Sequence of chain 6.A:
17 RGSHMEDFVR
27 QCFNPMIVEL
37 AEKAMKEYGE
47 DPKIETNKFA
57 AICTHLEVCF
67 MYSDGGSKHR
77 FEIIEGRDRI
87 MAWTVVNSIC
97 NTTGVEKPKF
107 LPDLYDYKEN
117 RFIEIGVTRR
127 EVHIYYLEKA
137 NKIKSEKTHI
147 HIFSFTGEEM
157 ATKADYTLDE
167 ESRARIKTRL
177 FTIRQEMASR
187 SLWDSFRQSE

A small-molecule ligand and the protein it binds are described below.
Small molecule (SMILES): C[C@H](C[C@@H](C[C@H](C[C@@H](C[C@@H](CCN1CCCC1=O)N1CCCC1=O)N1CCCC1=O)N1CCCC1=O)N1CCCC1=O)N1CCCC1=O

Binding-site contacts:
Ligand atom N04 contacts residue PHE66 of chain 6.A at 4.0 Å.
Ligand atom C04 contacts residue MET32 of chain 6.A at 3.5 Å (hydrophobic).
Ligand atom N06 contacts residue PHE66 of chain 6.A at 4.2 Å.
Ligand atom O06 contacts residue ARG83 of chain 6.A at 3.7 Å.
Ligand atom C37 contacts residue ILE79 of chain 6.A at 4.4 Å (hydrophobic).
Ligand atom C27 contacts residue PHE66 of chain 6.A at 3.9 Å (hydrophobic).
Ligand atom C26 contacts residue PHE66 of chain 6.A at 3.7 Å (hydrophobic).
Ligand atom C04 contacts residue PHE66 of chain 6.A at 3.6 Å (hydrophobic).
Ligand atom C05 contacts residue PHE66 of chain 6.A at 4.3 Å (hydrophobic).
Ligand atom C06 contacts residue PHE66 of chain 6.A at 4.4 Å (hydrophobic).
Ligand atom C27 contacts residue ASN30 of chain 6.A at 3.8 Å.
Ligand atom C36 contacts residue ARG83 of chain 6.A at 4.1 Å.
Ligand atom C34 contacts residue LEU36 of chain 6.A at 4.1 Å (hydrophobic).
Ligand atom C28 contacts residue PHE66 of chain 6.A at 4.1 Å (hydrophobic).
Ligand atom O06 contacts residue ILE79 of chain 6.A at 4.0 Å.
Ligand atom C27 contacts residue ILE33 of chain 6.A at 4.2 Å (hydrophobic).
Ligand atom C35 contacts residue LEU36 of chain 6.A at 3.7 Å (hydrophobic).
Ligand atom O03 contacts residue PHE66 of chain 6.A at 4.2 Å.
Ligand atom C07 contacts residue ILE79 of chain 6.A at 4.3 Å (hydrophobic).
Ligand atom C35 contacts residue PHE66 of chain 6.A at 3.5 Å (hydrophobic).
Ligand atom C26 contacts residue ASN30 of chain 6.A at 3.9 Å.
Ligand atom N06 contacts residue MET32 of chain 6.A at 4.5 Å.
Ligand atom C35 contacts residue GLY82 of chain 6.A at 4.0 Å.
Ligand atom C03 contacts residue MET32 of chain 6.A at 4.4 Å (hydrophobic).
Ligand atom C36 contacts residue GLY82 of chain 6.A at 4.2 Å.
Ligand atom C35 contacts residue GLU81 of chain 6.A at 4.0 Å.
Ligand atom C34 contacts residue MET32 of chain 6.A at 3.5 Å (hydrophobic).
Ligand atom C33 contacts residue ILE79 of chain 6.A at 4.3 Å (hydrophobic).
Ligand atom O07 contacts residue MET32 of chain 6.A at 3.8 Å.
Ligand atom C34 contacts residue PHE66 of chain 6.A at 3.4 Å (hydrophobic).
Ligand atom C06 contacts residue MET32 of chain 6.A at 3.5 Å (hydrophobic).
Ligand atom O02 contacts residue ASN30 of chain 6.A at 4.1 Å.
Ligand atom C02 contacts residue MET32 of chain 6.A at 4.0 Å (hydrophobic).
Ligand atom C03 contacts residue PHE66 of chain 6.A at 4.5 Å (hydrophobic).
Ligand atom C05 contacts residue MET32 of chain 6.A at 4.1 Å (hydrophobic).
Ligand atom C36 contacts residue GLU81 of chain 6.A at 4.0 Å.
Ligand atom C29 contacts residue PHE66 of chain 6.A at 4.1 Å (hydrophobic).